Binding-site contacts:
Ligand atom C7 contacts residue GLN584 of chain 1.A at 4.4 Å.
Ligand atom C8 contacts residue GLN584 of chain 1.A at 3.6 Å.
Ligand atom C5 contacts residue ASN335 of chain 1.A at 3.7 Å.
Ligand atom O7 contacts residue ASN335 of chain 1.A at 2.8 Å (h-bond).
Ligand atom C3 contacts residue ASN335 of chain 1.A at 3.8 Å.
Ligand atom C7 contacts residue ASN335 of chain 1.A at 3.0 Å.
Ligand atom C4 contacts residue ASN335 of chain 1.A at 4.2 Å.
Ligand atom N2 contacts residue ASN335 of chain 1.A at 2.9 Å (h-bond).
Ligand atom O5 contacts residue ASN335 of chain 1.A at 2.4 Å (h-bond).
Ligand atom C1 contacts residue ASN335 of chain 1.A at 1.4 Å.
Ligand atom C8 contacts residue ASN335 of chain 1.A at 4.2 Å.
Ligand atom C2 contacts residue ASN335 of chain 1.A at 2.5 Å.
Ligand atom C8 contacts residue THR585 of chain 1.A at 4.1 Å.

This protein binds this small molecule.
Small molecule (SMILES): CC(=O)N[C@@H]1[C@@H](O)[C@H](O)[C@@H](CO)O[C@H]1O

Sequence of chain 1.A:
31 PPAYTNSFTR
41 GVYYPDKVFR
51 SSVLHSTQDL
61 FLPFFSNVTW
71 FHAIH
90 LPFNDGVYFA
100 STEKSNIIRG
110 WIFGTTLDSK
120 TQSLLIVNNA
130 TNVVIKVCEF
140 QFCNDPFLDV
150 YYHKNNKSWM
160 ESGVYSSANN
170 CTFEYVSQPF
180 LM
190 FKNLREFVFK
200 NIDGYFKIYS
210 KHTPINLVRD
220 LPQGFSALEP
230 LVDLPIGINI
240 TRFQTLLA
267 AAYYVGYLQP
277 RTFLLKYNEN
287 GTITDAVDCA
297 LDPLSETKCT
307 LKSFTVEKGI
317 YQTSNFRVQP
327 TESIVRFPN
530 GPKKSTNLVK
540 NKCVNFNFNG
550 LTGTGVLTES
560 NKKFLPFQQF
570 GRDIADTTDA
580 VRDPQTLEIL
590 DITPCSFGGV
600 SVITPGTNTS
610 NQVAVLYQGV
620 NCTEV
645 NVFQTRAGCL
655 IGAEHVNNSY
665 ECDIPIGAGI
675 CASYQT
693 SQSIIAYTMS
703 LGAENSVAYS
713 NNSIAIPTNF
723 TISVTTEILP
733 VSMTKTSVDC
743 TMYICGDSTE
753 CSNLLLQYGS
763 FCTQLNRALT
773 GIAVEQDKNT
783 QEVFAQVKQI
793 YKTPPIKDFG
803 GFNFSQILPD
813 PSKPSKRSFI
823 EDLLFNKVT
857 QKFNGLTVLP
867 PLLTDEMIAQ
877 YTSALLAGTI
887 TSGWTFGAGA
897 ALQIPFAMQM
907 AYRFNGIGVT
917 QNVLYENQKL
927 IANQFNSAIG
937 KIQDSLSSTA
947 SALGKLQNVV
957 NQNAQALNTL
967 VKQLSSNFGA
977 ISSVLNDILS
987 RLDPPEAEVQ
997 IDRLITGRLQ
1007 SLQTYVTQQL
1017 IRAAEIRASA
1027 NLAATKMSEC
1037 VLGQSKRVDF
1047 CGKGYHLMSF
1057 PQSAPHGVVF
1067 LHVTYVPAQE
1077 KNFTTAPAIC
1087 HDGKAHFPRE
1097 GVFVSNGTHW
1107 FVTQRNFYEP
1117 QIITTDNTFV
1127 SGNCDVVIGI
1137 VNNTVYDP